Sequence of chain 1.A:
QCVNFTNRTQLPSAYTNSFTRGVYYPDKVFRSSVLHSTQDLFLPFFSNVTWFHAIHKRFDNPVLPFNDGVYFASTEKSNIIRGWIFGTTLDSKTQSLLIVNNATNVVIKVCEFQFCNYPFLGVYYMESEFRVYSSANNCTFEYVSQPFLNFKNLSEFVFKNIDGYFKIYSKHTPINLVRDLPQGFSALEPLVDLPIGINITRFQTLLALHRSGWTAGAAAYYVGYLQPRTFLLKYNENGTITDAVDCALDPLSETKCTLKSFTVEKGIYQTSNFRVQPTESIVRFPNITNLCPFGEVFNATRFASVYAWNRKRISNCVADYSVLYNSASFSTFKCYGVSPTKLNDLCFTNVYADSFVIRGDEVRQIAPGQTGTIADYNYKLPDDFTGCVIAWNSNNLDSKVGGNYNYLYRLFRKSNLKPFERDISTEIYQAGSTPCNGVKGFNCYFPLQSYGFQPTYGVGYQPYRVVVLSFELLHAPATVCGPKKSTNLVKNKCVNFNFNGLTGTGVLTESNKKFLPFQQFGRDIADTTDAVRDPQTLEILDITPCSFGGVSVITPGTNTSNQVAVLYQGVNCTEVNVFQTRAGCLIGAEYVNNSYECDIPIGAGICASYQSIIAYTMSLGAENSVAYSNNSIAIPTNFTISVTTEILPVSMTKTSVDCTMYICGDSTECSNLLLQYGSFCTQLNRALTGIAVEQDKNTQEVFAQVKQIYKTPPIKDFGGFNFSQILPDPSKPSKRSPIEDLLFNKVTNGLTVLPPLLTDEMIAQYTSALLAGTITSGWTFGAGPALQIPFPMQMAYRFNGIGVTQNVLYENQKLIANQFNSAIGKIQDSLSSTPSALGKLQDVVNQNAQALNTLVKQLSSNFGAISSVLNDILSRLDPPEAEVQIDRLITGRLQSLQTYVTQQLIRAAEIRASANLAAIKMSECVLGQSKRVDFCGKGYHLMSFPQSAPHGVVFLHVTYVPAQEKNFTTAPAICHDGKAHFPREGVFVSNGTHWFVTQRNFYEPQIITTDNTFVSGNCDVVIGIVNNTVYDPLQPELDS

The small molecule below binds the protein below.
Small molecule (SMILES): CC(=O)N[C@H]1[C@H](O[C@H]2[C@H](O)[C@@H](NC(C)=O)CO[C@@H]2CO)O[C@H](CO)[C@@H](O)[C@@H]1O

Binding-site contacts:
Ligand atom C8 contacts residue GLN804 of chain 1.A at 4.4 Å.
Ligand atom O6 contacts residue SER803 of chain 1.A at 4.3 Å.
Ligand atom C5 contacts residue SER803 of chain 1.A at 3.3 Å.
Ligand atom O7 contacts residue ASN801 of chain 1.A at 3.9 Å.
Ligand atom O6 contacts residue GLN804 of chain 1.A at 4.0 Å.
Ligand atom N2 contacts residue ASN801 of chain 1.A at 3.0 Å (h-bond).
Ligand atom C6 contacts residue GLN804 of chain 1.A at 3.5 Å.
Ligand atom C1 contacts residue SER803 of chain 1.A at 3.7 Å.
Ligand atom C5 contacts residue GLN804 of chain 1.A at 4.3 Å.
Ligand atom O5 contacts residue ASN801 of chain 1.A at 2.3 Å (h-bond).
Ligand atom C7 contacts residue ASN801 of chain 1.A at 3.6 Å.
Ligand atom C2 contacts residue ASN801 of chain 1.A at 2.5 Å.
Ligand atom C5 contacts residue ASN801 of chain 1.A at 3.6 Å.
Ligand atom C6 contacts residue SER803 of chain 1.A at 3.7 Å.
Ligand atom C3 contacts residue ASN801 of chain 1.A at 3.8 Å.
Ligand atom C1 contacts residue ASN801 of chain 1.A at 1.4 Å.
Ligand atom C4 contacts residue ASN801 of chain 1.A at 4.2 Å.
Ligand atom O5 contacts residue SER803 of chain 1.A at 3.3 Å (h-bond).